Sequence of chain 1.G:
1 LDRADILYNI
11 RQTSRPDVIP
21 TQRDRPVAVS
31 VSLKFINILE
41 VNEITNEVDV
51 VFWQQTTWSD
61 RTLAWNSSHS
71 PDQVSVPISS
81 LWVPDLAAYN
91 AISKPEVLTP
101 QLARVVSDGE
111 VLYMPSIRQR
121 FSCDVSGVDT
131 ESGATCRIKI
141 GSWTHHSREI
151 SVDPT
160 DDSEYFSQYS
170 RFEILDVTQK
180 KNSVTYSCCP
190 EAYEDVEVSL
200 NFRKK

Sequence of chain 1.H:
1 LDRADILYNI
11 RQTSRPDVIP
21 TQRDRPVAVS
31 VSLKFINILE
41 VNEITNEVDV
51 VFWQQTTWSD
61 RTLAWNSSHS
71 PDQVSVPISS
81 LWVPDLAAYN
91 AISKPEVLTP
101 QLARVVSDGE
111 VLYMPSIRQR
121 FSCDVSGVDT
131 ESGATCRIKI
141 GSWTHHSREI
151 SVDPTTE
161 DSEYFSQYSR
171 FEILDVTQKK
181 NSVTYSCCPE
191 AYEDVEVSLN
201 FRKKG

Binding-site contacts:
Ligand atom C7 contacts residue TRP53 of chain 1.H at 3.6 Å (hydrophobic).
Ligand atom C10 contacts residue TYR185 of chain 1.G at 4.2 Å (hydrophobic).
Ligand atom C4 contacts residue LEU112 of chain 1.H at 4.2 Å (hydrophobic).
Ligand atom N1 contacts residue TRP143 of chain 1.G at 3.3 Å (h-bond).
Ligand atom C2 contacts residue THR144 of chain 1.G at 3.8 Å.
Ligand atom C4A contacts residue MET114 of chain 1.H at 4.4 Å (hydrophobic).
Ligand atom C9 contacts residue TRP53 of chain 1.H at 4.3 Å (hydrophobic).
Ligand atom C5 contacts residue MET114 of chain 1.H at 3.9 Å (hydrophobic).
Ligand atom C3 contacts residue THR144 of chain 1.G at 4.4 Å.
Ligand atom C8 contacts residue TYR185 of chain 1.G at 3.1 Å (hydrophobic).
Ligand atom C2 contacts residue TYR192 of chain 1.G at 3.7 Å (hydrophobic).
Ligand atom C9 contacts residue TYR89 of chain 1.G at 4.2 Å (hydrophobic).
Ligand atom C8 contacts residue TRP53 of chain 1.H at 3.6 Å (hydrophobic).
Ligand atom C9 contacts residue TYR185 of chain 1.G at 3.4 Å (hydrophobic).
Ligand atom C3 contacts residue TRP143 of chain 1.G at 4.4 Å (hydrophobic).
Ligand atom C3 contacts residue TYR192 of chain 1.G at 4.3 Å (hydrophobic).
Ligand atom C2 contacts residue TRP143 of chain 1.G at 3.3 Å (hydrophobic).
Ligand atom C1A contacts residue TRP143 of chain 1.G at 4.4 Å (hydrophobic).
Ligand atom C7 contacts residue TYR185 of chain 1.G at 3.8 Å (hydrophobic).
Ligand atom C6 contacts residue MET114 of chain 1.H at 4.4 Å (hydrophobic).
Ligand atom N1 contacts residue TYR192 of chain 1.G at 3.9 Å.
Ligand atom N10 contacts residue TYR185 of chain 1.G at 4.2 Å.
Ligand atom C6A contacts residue TYR185 of chain 1.G at 4.1 Å (hydrophobic).

This small molecule binds to this protein.
Small molecule (SMILES): c1cnc2c(c1)ccc1cccnc12